This small molecule binds to this protein.
Small molecule (SMILES): Nc1ncnc2c1ncn2[C@@H]1O[C@H](CO[P](=O)(O)O[P](=O)(O)NP(=O)(O)O)[C@@H](O)[C@H]1O

Binding-site contacts:
Ligand atom C3' contacts residue GLU927 of chain 1.A at 3.5 Å.
Ligand atom C3' contacts residue ASN930 of chain 1.A at 3.5 Å.
Ligand atom C2 contacts residue THR397 of chain 1.A at 3.6 Å.
Ligand atom O5' contacts residue GLU402 of chain 1.A at 3.3 Å (salt-bridge).
Ligand atom C5 contacts residue THR397 of chain 1.A at 3.5 Å.
Ligand atom O2B contacts residue HIS956 of chain 1.A at 3.2 Å (h-bond).
Ligand atom N7 contacts residue HIS49 of chain 1.A at 3.0 Å (h-bond).
Ligand atom C8 contacts residue HIS956 of chain 1.A at 3.6 Å.
Ligand atom N9 contacts residue THR397 of chain 1.A at 3.6 Å.
Ligand atom O2A contacts residue GLU402 of chain 1.A at 3.5 Å (salt-bridge).
Ligand atom O4' contacts residue THR397 of chain 1.A at 3.0 Å.
Ligand atom C5 contacts residue ASN708 of chain 1.A at 3.4 Å.
Ligand atom C6 contacts residue ILE47 of chain 1.A at 3.4 Å (hydrophobic).
Ligand atom N6 contacts residue ASP50 of chain 1.A at 3.4 Å (salt-bridge).
Ligand atom O3' contacts residue ASN930 of chain 1.A at 2.5 Å (h-bond).
Ligand atom N6 contacts residue HIS49 of chain 1.A at 3.4 Å (h-bond).
Ligand atom N3B contacts residue HIS956 of chain 1.A at 3.4 Å (h-bond).
Ligand atom N3 contacts residue THR397 of chain 1.A at 2.7 Å (h-bond).
Ligand atom O1A contacts residue HIS49 of chain 1.A at 2.7 Å (h-bond).
Ligand atom C1' contacts residue ASN930 of chain 1.A at 3.2 Å.
Ligand atom N1 contacts residue SER88 of chain 1.A at 3.1 Å (h-bond).
Ligand atom C5' contacts residue HIS956 of chain 1.A at 3.4 Å.
Ligand atom C1' contacts residue THR397 of chain 1.A at 3.2 Å.
Ligand atom N7 contacts residue ASN708 of chain 1.A at 2.8 Å (h-bond).
Ligand atom C2 contacts residue ILE398 of chain 1.A at 3.6 Å (hydrophobic).
Ligand atom N6 contacts residue ILE47 of chain 1.A at 2.5 Å (h-bond).
Ligand atom O4' contacts residue HIS49 of chain 1.A at 3.3 Å.
Ligand atom O2' contacts residue ASN930 of chain 1.A at 3.0 Å (h-bond).
Ligand atom C2 contacts residue SER88 of chain 1.A at 3.2 Å.
Ligand atom C2' contacts residue ASN930 of chain 1.A at 3.5 Å.
Ligand atom C2' contacts residue HIS956 of chain 1.A at 3.6 Å.
Ligand atom N1 contacts residue ILE398 of chain 1.A at 3.6 Å.
Ligand atom O2' contacts residue GLU927 of chain 1.A at 3.3 Å.
Ligand atom O2A contacts residue HIS401 of chain 1.A at 2.5 Å (h-bond).
Ligand atom C8 contacts residue ASN708 of chain 1.A at 3.2 Å.
Ligand atom O1A contacts residue HIS401 of chain 1.A at 3.2 Å (h-bond).
Ligand atom C4 contacts residue THR397 of chain 1.A at 3.2 Å.
Ligand atom O3' contacts residue GLU402 of chain 1.A at 3.5 Å (salt-bridge).
Ligand atom N7 contacts residue ILE47 of chain 1.A at 3.5 Å (h-bond).
Ligand atom PA contacts residue HIS401 of chain 1.A at 3.4 Å.

Sequence of chain 1.A:
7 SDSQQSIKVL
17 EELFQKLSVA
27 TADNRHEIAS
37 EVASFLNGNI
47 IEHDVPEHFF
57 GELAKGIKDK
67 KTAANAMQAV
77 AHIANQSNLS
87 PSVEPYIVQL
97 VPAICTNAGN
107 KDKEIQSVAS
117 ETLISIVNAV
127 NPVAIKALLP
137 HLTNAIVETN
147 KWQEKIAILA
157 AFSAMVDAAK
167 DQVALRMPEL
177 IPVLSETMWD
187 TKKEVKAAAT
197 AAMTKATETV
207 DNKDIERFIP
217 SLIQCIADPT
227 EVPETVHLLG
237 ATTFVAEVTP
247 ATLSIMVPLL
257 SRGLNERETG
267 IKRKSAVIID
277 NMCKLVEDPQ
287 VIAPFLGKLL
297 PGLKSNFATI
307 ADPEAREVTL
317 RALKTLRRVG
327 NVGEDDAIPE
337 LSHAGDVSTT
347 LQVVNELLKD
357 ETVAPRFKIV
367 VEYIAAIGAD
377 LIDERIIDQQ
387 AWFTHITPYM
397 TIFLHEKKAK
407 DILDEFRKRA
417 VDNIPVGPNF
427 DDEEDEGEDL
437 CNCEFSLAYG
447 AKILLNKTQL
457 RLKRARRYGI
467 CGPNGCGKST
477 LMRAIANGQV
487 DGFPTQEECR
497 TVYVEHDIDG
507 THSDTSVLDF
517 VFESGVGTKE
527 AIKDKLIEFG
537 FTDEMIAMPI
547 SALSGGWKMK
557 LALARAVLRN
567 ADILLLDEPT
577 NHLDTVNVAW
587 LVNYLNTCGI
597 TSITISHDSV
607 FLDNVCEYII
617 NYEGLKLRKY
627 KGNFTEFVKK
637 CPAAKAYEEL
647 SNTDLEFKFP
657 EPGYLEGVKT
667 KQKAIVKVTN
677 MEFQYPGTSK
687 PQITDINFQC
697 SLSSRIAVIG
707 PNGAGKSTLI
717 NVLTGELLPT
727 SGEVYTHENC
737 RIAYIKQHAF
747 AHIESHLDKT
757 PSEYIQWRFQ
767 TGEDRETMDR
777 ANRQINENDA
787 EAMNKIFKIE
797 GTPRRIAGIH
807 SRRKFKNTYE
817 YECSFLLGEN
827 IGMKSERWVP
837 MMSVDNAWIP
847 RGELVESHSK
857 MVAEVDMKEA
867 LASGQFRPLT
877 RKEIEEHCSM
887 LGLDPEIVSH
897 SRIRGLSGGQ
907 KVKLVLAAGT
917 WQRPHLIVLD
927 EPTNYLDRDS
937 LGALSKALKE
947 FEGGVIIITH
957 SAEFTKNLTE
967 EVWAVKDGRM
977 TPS